Sequence of chain 57.C:
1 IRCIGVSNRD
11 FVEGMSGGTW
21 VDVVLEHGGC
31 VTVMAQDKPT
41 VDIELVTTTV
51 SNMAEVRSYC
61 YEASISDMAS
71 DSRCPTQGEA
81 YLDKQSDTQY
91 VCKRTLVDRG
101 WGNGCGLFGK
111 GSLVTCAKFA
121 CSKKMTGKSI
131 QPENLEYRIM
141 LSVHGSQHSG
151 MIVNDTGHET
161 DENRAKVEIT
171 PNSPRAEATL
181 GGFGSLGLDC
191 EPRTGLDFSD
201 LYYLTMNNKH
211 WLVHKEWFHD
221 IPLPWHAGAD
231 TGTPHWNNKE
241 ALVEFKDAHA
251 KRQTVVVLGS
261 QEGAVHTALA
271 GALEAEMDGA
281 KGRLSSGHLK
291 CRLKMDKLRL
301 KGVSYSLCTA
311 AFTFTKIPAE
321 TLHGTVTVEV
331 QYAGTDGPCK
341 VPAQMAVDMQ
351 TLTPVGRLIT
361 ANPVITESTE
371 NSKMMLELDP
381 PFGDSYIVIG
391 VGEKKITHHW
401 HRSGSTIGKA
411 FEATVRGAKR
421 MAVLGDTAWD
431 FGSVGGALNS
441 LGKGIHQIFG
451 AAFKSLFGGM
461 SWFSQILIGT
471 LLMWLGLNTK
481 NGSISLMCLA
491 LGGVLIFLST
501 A

The protein below binds the small molecule below.
Small molecule (SMILES): CC(=O)N[C@H]1[C@H](O[C@H]2[C@H](O)[C@@H](NC(C)=O)CO[C@@H]2CO)O[C@H](CO)[C@@H](O)[C@@H]1O

Binding-site contacts:
Ligand atom C5 contacts residue THR156 of chain 57.C at 4.1 Å.
Ligand atom C1 contacts residue ASN154 of chain 57.C at 3.0 Å.
Ligand atom C6 contacts residue THR156 of chain 57.C at 3.7 Å.
Ligand atom C1 contacts residue THR156 of chain 57.C at 4.2 Å.
Ligand atom O7 contacts residue VAL153 of chain 57.C at 4.1 Å.
Ligand atom C2 contacts residue ASN154 of chain 57.C at 3.6 Å.
Ligand atom C7 contacts residue ASN154 of chain 57.C at 2.2 Å.
Ligand atom O5 contacts residue THR156 of chain 57.C at 4.0 Å.
Ligand atom O7 contacts residue ASN154 of chain 57.C at 2.1 Å (h-bond).
Ligand atom O6 contacts residue THR156 of chain 57.C at 2.7 Å (h-bond).
Ligand atom C8 contacts residue ASN154 of chain 57.C at 2.3 Å.
Ligand atom O5 contacts residue ASN154 of chain 57.C at 4.1 Å.
Ligand atom O7 contacts residue GLY150 of chain 57.C at 4.2 Å.
Ligand atom N2 contacts residue ASN154 of chain 57.C at 3.2 Å (h-bond).